A protein and the small-molecule ligand that binds it are described below.
Small molecule (SMILES): CC(=O)N[C@@H](CC1CCCCC1)[C@@H](O)C[C@H](C(=O)N[C@@H](CCC(N)=O)C(=O)N[C@@H](CCCNC(=N)N)C(N)=O)C(C)C

Binding-site contacts:
Ligand atom C2 contacts residue U0E1 of chain 1.D at 1.3 Å.
Ligand atom N7 contacts residue ASP82 of chain 1.A at 2.6 Å (salt-bridge).
Ligand atom C14 contacts residue U0E1 of chain 1.D at 0.6 Å.
Ligand atom O2 contacts residue U0E1 of chain 1.D at 1.0 Å (h-bond).
Ligand atom C27 contacts residue ARG8 of chain 1.A at 2.9 Å.
Ligand atom C18 contacts residue U0E1 of chain 1.D at 0.8 Å.
Ligand atom C13 contacts residue U0E1 of chain 1.D at 0.8 Å.
Ligand atom C8 contacts residue U0E1 of chain 1.D at 2.4 Å.
Ligand atom O4 contacts residue ASP30 of chain 1.B at 2.8 Å.
Ligand atom C19 contacts residue U0E1 of chain 1.D at 1.4 Å.
Ligand atom C6 contacts residue U0E1 of chain 1.D at 1.1 Å.
Ligand atom C15 contacts residue U0E1 of chain 1.D at 0.5 Å.
Ligand atom O2 contacts residue ASP25 of chain 1.B at 2.6 Å (salt-bridge).
Ligand atom C9 contacts residue PRO81 of chain 1.B at 2.9 Å (hydrophobic).
Ligand atom O6 contacts residue GLY48 of chain 1.B at 2.7 Å (h-bond).
Ligand atom C7 contacts residue U0E1 of chain 1.D at 2.1 Å.
Ligand atom N4 contacts residue GLY48 of chain 1.B at 2.6 Å (h-bond).
Ligand atom O1 contacts residue GLY49 of chain 1.A at 2.9 Å.
Ligand atom O1 contacts residue U0E1 of chain 1.D at 1.4 Å (h-bond).
Ligand atom O1 contacts residue ILE50 of chain 1.B at 2.6 Å.
Ligand atom N1 contacts residue U0E1 of chain 1.D at 1.1 Å.
Ligand atom C10 contacts residue U0E1 of chain 1.D at 1.3 Å.
Ligand atom C8 contacts residue ASP82 of chain 1.B at 2.8 Å.
Ligand atom O3 contacts residue U0E1 of chain 1.D at 1.1 Å (h-bond).
Ligand atom C17 contacts residue U0E1 of chain 1.D at 0.8 Å.
Ligand atom N2 contacts residue GLY27 of chain 1.B at 3.0 Å (h-bond).
Ligand atom C5 contacts residue U0E1 of chain 1.D at 1.0 Å.
Ligand atom C12 contacts residue U0E1 of chain 1.D at 0.7 Å.
Ligand atom C9 contacts residue U0E1 of chain 1.D at 2.4 Å.
Ligand atom C26 contacts residue ARG8 of chain 1.A at 3.0 Å.
Ligand atom C11 contacts residue U0E1 of chain 1.D at 0.7 Å.
Ligand atom C4 contacts residue U0E1 of chain 1.D at 0.8 Å.
Ligand atom C20 contacts residue U0E1 of chain 1.D at 2.6 Å.
Ligand atom N2 contacts residue U0E1 of chain 1.D at 1.4 Å.
Ligand atom C3 contacts residue U0E1 of chain 1.D at 0.8 Å.
Ligand atom N3 contacts residue ASP30 of chain 1.B at 2.7 Å (salt-bridge).
Ligand atom C16 contacts residue U0E1 of chain 1.D at 0.5 Å.
Ligand atom C22 contacts residue U0E1 of chain 1.D at 2.3 Å.
Ligand atom C1 contacts residue U0E1 of chain 1.D at 0.8 Å.
Ligand atom O2 contacts residue ASP25 of chain 1.A at 2.7 Å (salt-bridge).

Sequence of chain 1.B:
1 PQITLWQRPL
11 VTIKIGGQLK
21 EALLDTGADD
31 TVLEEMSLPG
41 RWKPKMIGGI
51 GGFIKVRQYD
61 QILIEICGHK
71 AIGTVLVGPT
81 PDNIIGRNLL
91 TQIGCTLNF

Sequence of chain 1.A:
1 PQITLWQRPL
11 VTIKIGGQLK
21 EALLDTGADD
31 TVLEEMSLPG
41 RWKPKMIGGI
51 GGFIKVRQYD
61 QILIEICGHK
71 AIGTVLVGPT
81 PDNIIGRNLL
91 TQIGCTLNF